A protein and the small-molecule ligand that binds it are described below.
Small molecule (SMILES): CC[C@H](C)[C@@H]1NC(=O)[C@H](C)N(C)C(=O)C[C@@H](C(=O)N2CCCC2)NC(=O)[C@H](CC(C)C)N(C)C(=O)[C@H](Cc2ccccc2)N(C)C(=O)[C@H](CC(C)C)NC(=O)[C@H](CCc2ccc(C(F)(F)F)cc2)NC(=O)CN(C)C(=O)[C@H](Cc2ccc(Cl)cc2)N(C)C(=O)CN(C)C(=O)CN(C)C1=O

Sequence of chain 1.A:
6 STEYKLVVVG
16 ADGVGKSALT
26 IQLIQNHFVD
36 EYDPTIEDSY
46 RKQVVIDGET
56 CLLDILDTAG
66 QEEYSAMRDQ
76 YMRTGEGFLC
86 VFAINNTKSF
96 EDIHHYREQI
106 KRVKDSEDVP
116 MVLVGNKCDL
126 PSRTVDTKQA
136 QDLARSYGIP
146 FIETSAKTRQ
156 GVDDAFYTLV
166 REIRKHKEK

Binding-site contacts:
Ligand atom CN contacts residue ARG107 of chain 1.A at 3.3 Å.
Ligand atom N contacts residue TYR101 of chain 1.A at 3.5 Å.
Ligand atom CB contacts residue SO41 of chain 1.E at 3.6 Å.
Ligand atom CG2 contacts residue ARG107 of chain 1.A at 3.6 Å.
Ligand atom N contacts residue GLN104 of chain 1.A at 2.8 Å (h-bond).
Ligand atom CB contacts residue SO41 of chain 1.E at 3.5 Å.
Ligand atom N contacts residue ARG107 of chain 1.A at 3.6 Å (salt-bridge).
Ligand atom O contacts residue GLN104 of chain 1.A at 2.8 Å (h-bond).
Ligand atom CD2 contacts residue GLU67 of chain 1.A at 3.6 Å.
Ligand atom CN contacts residue GLU103 of chain 1.A at 3.7 Å.
Ligand atom N contacts residue HIS100 of chain 1.A at 3.6 Å.
Ligand atom CB contacts residue GLN104 of chain 1.A at 3.6 Å.
Ligand atom N contacts residue SO41 of chain 1.E at 2.9 Å (h-bond).
Ligand atom CZ contacts residue GLU67 of chain 1.A at 3.5 Å.
Ligand atom CA contacts residue SO41 of chain 1.E at 3.3 Å.
Ligand atom FI3 contacts residue VAL12 of chain 1.A at 3.6 Å.
Ligand atom C contacts residue TYR101 of chain 1.A at 3.5 Å (hydrophobic).
Ligand atom FI3 contacts residue LEU61 of chain 1.A at 3.2 Å.
Ligand atom FI2 contacts residue MET77 of chain 1.A at 3.5 Å.
Ligand atom O contacts residue ARG73 of chain 1.A at 3.5 Å (salt-bridge).
Ligand atom CD1 contacts residue VAL108 of chain 1.A at 3.4 Å (hydrophobic).
Ligand atom O contacts residue ARG107 of chain 1.A at 3.1 Å (salt-bridge).
Ligand atom CN contacts residue ASP97 of chain 1.A at 3.6 Å.
Ligand atom CN contacts residue GLN104 of chain 1.A at 3.6 Å.
Ligand atom C contacts residue ARG107 of chain 1.A at 3.5 Å.
Ligand atom CN contacts residue TYR101 of chain 1.A at 3.6 Å (hydrophobic).
Ligand atom CD2 contacts residue MET77 of chain 1.A at 3.6 Å (hydrophobic).
Ligand atom CE1 contacts residue SO41 of chain 1.E at 3.5 Å.
Ligand atom FI1 contacts residue PHE83 of chain 1.A at 3.5 Å.
Ligand atom CA contacts residue GLN104 of chain 1.A at 3.6 Å.
Ligand atom CG contacts residue GLN104 of chain 1.A at 3.7 Å.
Ligand atom CE1 contacts residue GLU67 of chain 1.A at 3.6 Å.
Ligand atom CN contacts residue HIS100 of chain 1.A at 3.5 Å.
Ligand atom O contacts residue GLN104 of chain 1.A at 3.4 Å (h-bond).
Ligand atom FI2 contacts residue ARG73 of chain 1.A at 3.6 Å.
Ligand atom FI3 contacts residue TYR76 of chain 1.A at 3.5 Å.
Ligand atom C contacts residue SO41 of chain 1.E at 3.7 Å.
Ligand atom CB contacts residue GLN104 of chain 1.A at 3.4 Å.
Ligand atom CG contacts residue SO41 of chain 1.E at 3.4 Å.
Ligand atom O contacts residue GLN104 of chain 1.A at 2.9 Å (h-bond).